Binding-site contacts:
Ligand atom N contacts residue PRO90 of chain 1.A at 2.8 Å (h-bond).
Ligand atom OE1 contacts residue THR144 of chain 1.A at 2.6 Å (h-bond).
Ligand atom CA contacts residue TYR63 of chain 1.A at 4.1 Å (hydrophobic).
Ligand atom CD contacts residue THR144 of chain 1.A at 3.3 Å.
Ligand atom CG contacts residue VAL139 of chain 1.A at 4.1 Å (hydrophobic).
Ligand atom OE2 contacts residue THR144 of chain 1.A at 2.7 Å (h-bond).
Ligand atom OXT contacts residue THR92 of chain 1.A at 2.9 Å (h-bond).
Ligand atom C contacts residue ALA143 of chain 1.A at 3.6 Å (hydrophobic).
Ligand atom CA contacts residue ALA143 of chain 1.A at 4.2 Å (hydrophobic).
Ligand atom C6 contacts residue ASN174 of chain 1.A at 3.9 Å.
Ligand atom C contacts residue ARG97 of chain 1.A at 3.4 Å.
Ligand atom C7 contacts residue VAL139 of chain 1.A at 4.0 Å (hydrophobic).
Ligand atom CG contacts residue TYR63 of chain 1.A at 3.9 Å (hydrophobic).
Ligand atom OXT contacts residue ARG97 of chain 1.A at 2.7 Å (salt-bridge).
Ligand atom C6 contacts residue TYR63 of chain 1.A at 3.9 Å (hydrophobic).
Ligand atom CA contacts residue PRO90 of chain 1.A at 3.9 Å (hydrophobic).
Ligand atom N contacts residue TYR217 of chain 1.A at 3.6 Å.
Ligand atom C7 contacts residue TYR63 of chain 1.A at 3.7 Å (hydrophobic).
Ligand atom O contacts residue TYR63 of chain 1.A at 3.2 Å.
Ligand atom OE2 contacts residue GLY142 of chain 1.A at 3.2 Å.
Ligand atom OXT contacts residue TYR63 of chain 1.A at 3.6 Å.
Ligand atom O contacts residue GLY142 of chain 1.A at 3.2 Å.
Ligand atom N contacts residue THR92 of chain 1.A at 2.6 Å (h-bond).
Ligand atom C7 contacts residue ASN174 of chain 1.A at 3.8 Å.
Ligand atom CB contacts residue GLU191 of chain 1.A at 3.8 Å.
Ligand atom CD contacts residue ALA143 of chain 1.A at 3.9 Å (hydrophobic).
Ligand atom CA contacts residue GLU191 of chain 1.A at 3.3 Å.
Ligand atom OXT contacts residue ALA143 of chain 1.A at 4.1 Å.
Ligand atom CB contacts residue TYR63 of chain 1.A at 3.6 Å (hydrophobic).
Ligand atom CA contacts residue THR92 of chain 1.A at 3.4 Å.
Ligand atom N contacts residue GLU191 of chain 1.A at 2.6 Å (salt-bridge).
Ligand atom OXT contacts residue LEU91 of chain 1.A at 3.6 Å.
Ligand atom C contacts residue TYR63 of chain 1.A at 3.6 Å (hydrophobic).
Ligand atom OE2 contacts residue ALA143 of chain 1.A at 2.8 Å (h-bond).
Ligand atom C6 contacts residue GLU191 of chain 1.A at 3.3 Å.
Ligand atom C contacts residue THR92 of chain 1.A at 3.6 Å.
Ligand atom OE1 contacts residue GLU191 of chain 1.A at 3.8 Å.
Ligand atom O contacts residue ARG97 of chain 1.A at 2.7 Å (salt-bridge).
Ligand atom OXT contacts residue PRO90 of chain 1.A at 3.6 Å.
Ligand atom O contacts residue ALA143 of chain 1.A at 2.7 Å (h-bond).

Sequence of chain 1.A:
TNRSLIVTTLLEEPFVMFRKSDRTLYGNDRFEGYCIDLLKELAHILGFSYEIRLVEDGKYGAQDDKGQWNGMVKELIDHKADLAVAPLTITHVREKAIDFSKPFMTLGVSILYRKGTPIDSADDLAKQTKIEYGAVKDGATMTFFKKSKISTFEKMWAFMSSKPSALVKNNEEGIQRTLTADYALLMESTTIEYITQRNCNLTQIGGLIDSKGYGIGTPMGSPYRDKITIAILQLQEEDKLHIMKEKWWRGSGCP

This small molecule binds to this protein.
Small molecule (SMILES): N[C@H](C(=O)O)[C@@H]1CC[C@@H]1C(=O)O